Binding-site contacts:
Ligand atom C8 contacts residue SER402 of chain 1.A at 3.9 Å.
Ligand atom C7 contacts residue SER402 of chain 1.A at 4.0 Å.
Ligand atom C8 contacts residue LYS398 of chain 1.A at 3.8 Å.
Ligand atom C5 contacts residue ASN528 of chain 1.A at 3.7 Å.
Ligand atom C8 contacts residue ASP525 of chain 1.A at 3.9 Å.
Ligand atom C7 contacts residue ASN528 of chain 1.A at 3.1 Å.
Ligand atom O7 contacts residue ASN528 of chain 1.A at 3.0 Å (h-bond).
Ligand atom O3 contacts residue SER402 of chain 1.A at 3.3 Å (h-bond).
Ligand atom O5 contacts residue ASN528 of chain 1.A at 2.4 Å (h-bond).
Ligand atom C8 contacts residue ASN528 of chain 1.A at 4.3 Å.
Ligand atom C3 contacts residue SER402 of chain 1.A at 3.3 Å.
Ligand atom C3 contacts residue ASN528 of chain 1.A at 3.8 Å.
Ligand atom C2 contacts residue SER402 of chain 1.A at 3.7 Å.
Ligand atom C1 contacts residue ASN528 of chain 1.A at 1.4 Å.
Ligand atom N2 contacts residue SER402 of chain 1.A at 3.0 Å (h-bond).
Ligand atom C2 contacts residue ASN528 of chain 1.A at 2.5 Å.
Ligand atom O6 contacts residue SER402 of chain 1.A at 4.4 Å.
Ligand atom C4 contacts residue ASN528 of chain 1.A at 4.2 Å.
Ligand atom N2 contacts residue ASN528 of chain 1.A at 2.9 Å (h-bond).

A protein and the small-molecule ligand that binds it are described below.
Small molecule (SMILES): CC(=O)N[C@H]1[C@H](O[C@H]2[C@H](O)[C@@H](NC(C)=O)CO[C@@H]2CO)O[C@H](CO)[C@@H](O)[C@@H]1O

Sequence of chain 1.A:
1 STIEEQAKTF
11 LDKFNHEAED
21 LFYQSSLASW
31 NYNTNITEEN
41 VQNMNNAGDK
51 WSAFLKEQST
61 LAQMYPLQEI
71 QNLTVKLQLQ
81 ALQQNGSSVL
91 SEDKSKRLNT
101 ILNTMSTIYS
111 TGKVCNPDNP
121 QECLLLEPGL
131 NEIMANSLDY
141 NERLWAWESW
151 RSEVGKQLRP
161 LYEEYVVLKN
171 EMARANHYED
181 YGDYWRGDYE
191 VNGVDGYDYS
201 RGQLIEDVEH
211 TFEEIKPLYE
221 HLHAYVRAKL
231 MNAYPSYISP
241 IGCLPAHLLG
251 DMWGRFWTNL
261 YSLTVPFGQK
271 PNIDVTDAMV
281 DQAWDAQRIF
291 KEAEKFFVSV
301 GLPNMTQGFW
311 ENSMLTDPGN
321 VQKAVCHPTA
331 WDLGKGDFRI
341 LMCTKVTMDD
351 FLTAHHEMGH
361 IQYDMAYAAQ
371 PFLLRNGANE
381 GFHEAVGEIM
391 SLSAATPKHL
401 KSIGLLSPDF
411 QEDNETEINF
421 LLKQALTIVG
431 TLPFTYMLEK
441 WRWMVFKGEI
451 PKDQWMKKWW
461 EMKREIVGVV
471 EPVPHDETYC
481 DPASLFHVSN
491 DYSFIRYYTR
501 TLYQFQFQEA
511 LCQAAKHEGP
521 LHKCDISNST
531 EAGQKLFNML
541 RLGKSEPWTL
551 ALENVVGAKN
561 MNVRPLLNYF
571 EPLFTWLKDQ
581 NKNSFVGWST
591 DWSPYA